Sequence of chain 2.A:
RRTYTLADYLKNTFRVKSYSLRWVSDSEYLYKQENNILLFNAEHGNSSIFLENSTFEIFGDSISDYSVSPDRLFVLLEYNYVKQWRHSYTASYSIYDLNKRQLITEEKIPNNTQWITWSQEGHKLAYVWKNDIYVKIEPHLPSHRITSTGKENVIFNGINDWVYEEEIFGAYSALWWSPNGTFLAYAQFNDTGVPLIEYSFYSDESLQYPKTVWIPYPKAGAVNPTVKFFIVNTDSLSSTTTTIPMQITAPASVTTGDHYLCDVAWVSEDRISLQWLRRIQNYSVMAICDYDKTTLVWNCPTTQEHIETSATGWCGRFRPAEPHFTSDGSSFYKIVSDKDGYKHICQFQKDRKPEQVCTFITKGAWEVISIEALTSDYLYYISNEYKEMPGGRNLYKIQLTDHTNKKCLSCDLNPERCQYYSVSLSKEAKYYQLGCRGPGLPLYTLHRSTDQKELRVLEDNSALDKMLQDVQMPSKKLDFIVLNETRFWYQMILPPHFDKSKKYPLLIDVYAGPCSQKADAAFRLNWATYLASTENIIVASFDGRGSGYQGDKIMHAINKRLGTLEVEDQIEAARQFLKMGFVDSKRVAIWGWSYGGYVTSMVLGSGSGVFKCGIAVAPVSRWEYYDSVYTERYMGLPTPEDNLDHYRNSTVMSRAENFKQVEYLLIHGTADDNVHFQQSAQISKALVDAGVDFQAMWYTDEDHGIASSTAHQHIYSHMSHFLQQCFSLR

The small molecule below binds the protein below.
Small molecule (SMILES): CC(=O)N[C@@H]1[C@@H](O)[C@H](O)[C@@H](CO)O[C@H]1O

Binding-site contacts:
Ligand atom C5 contacts residue THR192 of chain 2.A at 3.1 Å.
Ligand atom N2 contacts residue LYS228 of chain 2.A at 3.8 Å.
Ligand atom O7 contacts residue ASN190 of chain 2.A at 3.3 Å (h-bond).
Ligand atom O3 contacts residue ASN190 of chain 2.A at 4.2 Å.
Ligand atom O5 contacts residue THR226 of chain 2.A at 4.5 Å.
Ligand atom C6 contacts residue THR192 of chain 2.A at 3.1 Å.
Ligand atom C1 contacts residue THR226 of chain 2.A at 4.3 Å.
Ligand atom C5 contacts residue ASN190 of chain 2.A at 2.9 Å.
Ligand atom C6 contacts residue ASN190 of chain 2.A at 4.2 Å.
Ligand atom C7 contacts residue ASN190 of chain 2.A at 3.3 Å.
Ligand atom O5 contacts residue ASN190 of chain 2.A at 2.4 Å (h-bond).
Ligand atom C3 contacts residue ASN190 of chain 2.A at 2.9 Å.
Ligand atom C1 contacts residue ASN190 of chain 2.A at 1.4 Å.
Ligand atom O6 contacts residue THR192 of chain 2.A at 4.3 Å.
Ligand atom C2 contacts residue ASN190 of chain 2.A at 2.4 Å.
Ligand atom O5 contacts residue THR192 of chain 2.A at 4.0 Å.
Ligand atom C7 contacts residue GLN188 of chain 2.A at 4.4 Å.
Ligand atom N2 contacts residue ASN190 of chain 2.A at 2.9 Å (h-bond).
Ligand atom C8 contacts residue LYS228 of chain 2.A at 3.7 Å.
Ligand atom C8 contacts residue ASN190 of chain 2.A at 4.5 Å.
Ligand atom C8 contacts residue GLN188 of chain 2.A at 3.3 Å.
Ligand atom C4 contacts residue ASN190 of chain 2.A at 3.5 Å.
Ligand atom C7 contacts residue LYS228 of chain 2.A at 4.3 Å.
Ligand atom C4 contacts residue THR192 of chain 2.A at 4.2 Å.
Ligand atom O4 contacts residue THR192 of chain 2.A at 4.2 Å.
Ligand atom O7 contacts residue ILE155 of chain 2.A at 3.5 Å.
Ligand atom C7 contacts residue ILE155 of chain 2.A at 4.1 Å (hydrophobic).